Sequence of chain 1.A:
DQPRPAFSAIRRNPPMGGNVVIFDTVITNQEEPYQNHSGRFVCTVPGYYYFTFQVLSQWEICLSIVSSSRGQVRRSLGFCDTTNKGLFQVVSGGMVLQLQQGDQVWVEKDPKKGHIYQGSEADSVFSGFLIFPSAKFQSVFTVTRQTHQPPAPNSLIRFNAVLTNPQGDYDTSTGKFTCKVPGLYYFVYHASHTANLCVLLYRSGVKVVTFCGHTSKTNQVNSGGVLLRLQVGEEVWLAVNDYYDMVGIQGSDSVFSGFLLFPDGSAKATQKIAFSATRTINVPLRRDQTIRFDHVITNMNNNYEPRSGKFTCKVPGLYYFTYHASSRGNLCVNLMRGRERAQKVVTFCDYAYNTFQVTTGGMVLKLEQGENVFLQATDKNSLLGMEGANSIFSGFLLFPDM

Binding-site contacts:
Ligand atom C1 contacts residue ASP25 of chain 1.A at 3.8 Å.
Ligand atom O6 contacts residue ASN37 of chain 1.A at 2.9 Å (h-bond).
Ligand atom C6 contacts residue ASN37 of chain 1.A at 3.1 Å.
Ligand atom O5 contacts residue ASP25 of chain 1.A at 3.9 Å.
Ligand atom O1 contacts residue VAL27 of chain 1.A at 4.4 Å.
Ligand atom C1 contacts residue ASN37 of chain 1.A at 2.9 Å.
Ligand atom O5 contacts residue ASN37 of chain 1.A at 2.2 Å (h-bond).
Ligand atom C2 contacts residue ASN37 of chain 1.A at 4.4 Å.
Ligand atom O1 contacts residue ASN37 of chain 1.A at 2.8 Å (h-bond).
Ligand atom C4 contacts residue ASN37 of chain 1.A at 4.4 Å.
Ligand atom O1 contacts residue ASP25 of chain 1.A at 4.3 Å.
Ligand atom O6 contacts residue ASP25 of chain 1.A at 3.9 Å.
Ligand atom C5 contacts residue ASN37 of chain 1.A at 3.0 Å.
Ligand atom C5 contacts residue ASP25 of chain 1.A at 4.2 Å.

A small-molecule ligand and the protein it binds are described below.
Small molecule (SMILES): CC(=O)N[C@@H]1[C@@H](O)[C@H](O)[C@@H](CO)O[C@H]1O